A small-molecule ligand and the protein it binds are described below.
Small molecule (SMILES): COc1cc2c(cc1OC)CN(C=O)CC2

Binding-site contacts:
Ligand atom C4 contacts residue PHE308 of chain 1.B at 3.9 Å (hydrophobic).
Ligand atom C4 contacts residue ILE272 of chain 1.B at 4.0 Å (hydrophobic).
Ligand atom O2 contacts residue ILE272 of chain 1.B at 3.6 Å.
Ligand atom C12 contacts residue ILE272 of chain 1.B at 4.2 Å (hydrophobic).
Ligand atom C3 contacts residue PHE308 of chain 1.B at 3.6 Å (hydrophobic).
Ligand atom C3 contacts residue GLN305 of chain 1.B at 3.9 Å.
Ligand atom O2 contacts residue PHE308 of chain 1.B at 4.1 Å.
Ligand atom C1 contacts residue PHE276 of chain 1.B at 4.2 Å (hydrophobic).
Ligand atom C5 contacts residue PHE308 of chain 1.B at 4.0 Å (hydrophobic).
Ligand atom C11 contacts residue TYR265 of chain 1.B at 4.4 Å (hydrophobic).
Ligand atom O1 contacts residue ILE272 of chain 1.B at 4.5 Å.
Ligand atom C3 contacts residue ILE272 of chain 1.B at 3.8 Å (hydrophobic).
Ligand atom C11 contacts residue TRP268 of chain 1.B at 4.3 Å (hydrophobic).
Ligand atom C10 contacts residue GLN305 of chain 1.B at 3.3 Å.
Ligand atom C2 contacts residue GLN305 of chain 1.B at 3.7 Å.
Ligand atom C7 contacts residue TYR95 of chain 1.B at 4.2 Å (hydrophobic).
Ligand atom C6 contacts residue PHE308 of chain 1.B at 3.7 Å (hydrophobic).
Ligand atom C11 contacts residue GLN305 of chain 1.B at 4.1 Å.
Ligand atom C11 contacts residue ASN257 of chain 1.B at 3.5 Å.
Ligand atom O1 contacts residue GLN305 of chain 1.B at 2.6 Å (h-bond).
Ligand atom O3 contacts residue HIS96 of chain 1.B at 3.6 Å.
Ligand atom C7 contacts residue ILE272 of chain 1.B at 4.3 Å (hydrophobic).
Ligand atom C8 contacts residue MET209 of chain 1.B at 4.5 Å (hydrophobic).
Ligand atom C6 contacts residue PHE276 of chain 1.B at 4.1 Å (hydrophobic).
Ligand atom O1 contacts residue PHE308 of chain 1.B at 3.5 Å.
Ligand atom C11 contacts residue ILE272 of chain 1.B at 4.0 Å (hydrophobic).
Ligand atom C2 contacts residue ILE272 of chain 1.B at 4.2 Å (hydrophobic).
Ligand atom C10 contacts residue PHE308 of chain 1.B at 3.6 Å (hydrophobic).
Ligand atom C2 contacts residue PHE308 of chain 1.B at 3.5 Å (hydrophobic).
Ligand atom C1 contacts residue PHE308 of chain 1.B at 3.7 Å (hydrophobic).
Ligand atom O2 contacts residue GLN305 of chain 1.B at 3.1 Å (h-bond).
Ligand atom C5 contacts residue ILE272 of chain 1.B at 4.1 Å (hydrophobic).
Ligand atom C11 contacts residue THR269 of chain 1.B at 4.3 Å.
Ligand atom C10 contacts residue SER304 of chain 1.B at 4.0 Å.
Ligand atom C9 contacts residue PHE308 of chain 1.B at 4.2 Å (hydrophobic).
Ligand atom C4 contacts residue TYR95 of chain 1.B at 4.5 Å (hydrophobic).
Ligand atom C9 contacts residue PHE276 of chain 1.B at 4.0 Å (hydrophobic).
Ligand atom C6 contacts residue ILE272 of chain 1.B at 4.5 Å (hydrophobic).
Ligand atom C12 contacts residue HIS96 of chain 1.B at 3.4 Å.
Ligand atom C10 contacts residue MET293 of chain 1.B at 3.6 Å (hydrophobic).

Sequence of chain 1.B:
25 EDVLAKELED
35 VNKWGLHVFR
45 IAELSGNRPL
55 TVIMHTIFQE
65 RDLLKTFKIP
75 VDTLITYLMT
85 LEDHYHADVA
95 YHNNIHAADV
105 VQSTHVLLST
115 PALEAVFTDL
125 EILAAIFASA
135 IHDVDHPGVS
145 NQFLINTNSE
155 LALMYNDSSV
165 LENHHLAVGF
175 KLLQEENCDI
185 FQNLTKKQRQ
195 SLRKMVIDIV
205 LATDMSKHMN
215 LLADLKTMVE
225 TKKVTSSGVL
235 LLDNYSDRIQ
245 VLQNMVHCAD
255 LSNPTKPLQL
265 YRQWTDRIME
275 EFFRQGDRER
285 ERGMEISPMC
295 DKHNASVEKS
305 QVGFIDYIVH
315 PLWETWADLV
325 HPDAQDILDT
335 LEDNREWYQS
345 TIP